Sequence of chain 1.M:
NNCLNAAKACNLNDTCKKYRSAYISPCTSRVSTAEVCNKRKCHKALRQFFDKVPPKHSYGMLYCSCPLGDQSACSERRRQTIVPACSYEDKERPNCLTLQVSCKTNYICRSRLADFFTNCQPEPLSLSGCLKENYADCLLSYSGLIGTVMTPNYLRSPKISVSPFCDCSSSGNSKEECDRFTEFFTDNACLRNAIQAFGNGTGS

A protein and the small-molecule ligand that binds it are described below.
Small molecule (SMILES): CC(=O)N[C@@H]1[C@@H](O)[C@H](O)[C@@H](CO)O[C@H]1O

Binding-site contacts:
Ligand atom O5 contacts residue ASN255 of chain 1.S at 2.4 Å (h-bond).
Ligand atom C3 contacts residue SER226 of chain 1.M at 4.3 Å.
Ligand atom O3 contacts residue SER226 of chain 1.M at 4.1 Å.
Ligand atom O7 contacts residue ASN228 of chain 1.M at 2.9 Å (h-bond).
Ligand atom C2 contacts residue ASN255 of chain 1.S at 2.5 Å.
Ligand atom C8 contacts residue ALA252 of chain 1.S at 4.0 Å (hydrophobic).
Ligand atom C8 contacts residue GLN251 of chain 1.S at 3.2 Å.
Ligand atom C4 contacts residue SER226 of chain 1.M at 3.3 Å.
Ligand atom C4 contacts residue ASN255 of chain 1.S at 4.2 Å.
Ligand atom C8 contacts residue ASN255 of chain 1.S at 2.9 Å.
Ligand atom C7 contacts residue GLN251 of chain 1.S at 3.8 Å.
Ligand atom O7 contacts residue ASN255 of chain 1.S at 4.2 Å.
Ligand atom O6 contacts residue ASN255 of chain 1.S at 3.6 Å (h-bond).
Ligand atom N2 contacts residue ASN228 of chain 1.M at 4.2 Å.
Ligand atom C1 contacts residue ASN255 of chain 1.S at 1.4 Å.
Ligand atom C5 contacts residue SER226 of chain 1.M at 4.3 Å.
Ligand atom O7 contacts residue GLN251 of chain 1.S at 3.2 Å (h-bond).
Ligand atom C6 contacts residue ASN255 of chain 1.S at 4.1 Å.
Ligand atom C5 contacts residue ASN255 of chain 1.S at 3.7 Å.
Ligand atom O6 contacts residue SER226 of chain 1.M at 3.3 Å.
Ligand atom C7 contacts residue ASN255 of chain 1.S at 3.2 Å.
Ligand atom O4 contacts residue SER226 of chain 1.M at 3.4 Å (h-bond).
Ligand atom C8 contacts residue ASN228 of chain 1.M at 3.1 Å.
Ligand atom N2 contacts residue ASN255 of chain 1.S at 3.0 Å (h-bond).
Ligand atom C6 contacts residue SER226 of chain 1.M at 4.2 Å.
Ligand atom C3 contacts residue ASN255 of chain 1.S at 3.8 Å.
Ligand atom C7 contacts residue ASN228 of chain 1.M at 3.1 Å.

Sequence of chain 1.S:
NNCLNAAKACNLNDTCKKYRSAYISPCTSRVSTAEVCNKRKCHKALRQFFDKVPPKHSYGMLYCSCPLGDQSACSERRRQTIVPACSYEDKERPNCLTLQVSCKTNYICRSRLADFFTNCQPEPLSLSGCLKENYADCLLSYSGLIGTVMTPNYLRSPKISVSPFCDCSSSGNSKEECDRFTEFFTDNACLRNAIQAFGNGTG